This small molecule binds to this protein.
Small molecule (SMILES): O=C(COP(=O)(O)O)N(O)CCCCO

Binding-site contacts:
Ligand atom C12 contacts residue ZN1 of chain 1.KA at 3.0 Å.
Ligand atom C03 contacts residue ASP82 of chain 1.H at 3.6 Å.
Ligand atom C14 contacts residue HIS180 of chain 1.H at 3.6 Å.
Ligand atom P16 contacts residue SER213 of chain 1.H at 3.5 Å.
Ligand atom O18 contacts residue THR256 of chain 1.H at 2.6 Å (h-bond).
Ligand atom O01 contacts residue ASP82 of chain 1.H at 2.6 Å (salt-bridge).
Ligand atom O07 contacts residue THR256 of chain 1.H at 3.6 Å.
Ligand atom O18 contacts residue GLY181 of chain 1.H at 2.7 Å (h-bond).
Ligand atom O01 contacts residue HIS83 of chain 1.H at 3.1 Å.
Ligand atom O18 contacts residue LYS184 of chain 1.H at 3.4 Å (salt-bridge).
Ligand atom O13 contacts residue ASN253 of chain 1.H at 3.4 Å.
Ligand atom O13 contacts residue ZN1 of chain 1.KA at 2.3 Å.
Ligand atom O17 contacts residue GLY211 of chain 1.H at 2.9 Å.
Ligand atom O15 contacts residue HIS180 of chain 1.H at 3.2 Å.
Ligand atom C12 contacts residue ASN253 of chain 1.H at 3.7 Å.
Ligand atom C05 contacts residue ASP255 of chain 1.H at 2.9 Å.
Ligand atom O15 contacts residue GLY211 of chain 1.H at 3.2 Å.
Ligand atom O17 contacts residue LYS184 of chain 1.H at 2.6 Å (salt-bridge).
Ligand atom C14 contacts residue ASN253 of chain 1.H at 3.7 Å.
Ligand atom O13 contacts residue HIS180 of chain 1.H at 2.7 Å (h-bond).
Ligand atom O13 contacts residue GLY211 of chain 1.H at 3.0 Å (h-bond).
Ligand atom O19 contacts residue THR256 of chain 1.H at 2.9 Å (h-bond).
Ligand atom C06 contacts residue ASP255 of chain 1.H at 3.6 Å.
Ligand atom O01 contacts residue HIS210 of chain 1.H at 3.7 Å.
Ligand atom O19 contacts residue SER213 of chain 1.H at 2.7 Å (h-bond).
Ligand atom O13 contacts residue HIS210 of chain 1.H at 3.2 Å (h-bond).
Ligand atom C12 contacts residue HIS180 of chain 1.H at 3.1 Å.
Ligand atom C14 contacts residue GLY211 of chain 1.H at 3.7 Å.
Ligand atom N02 contacts residue HIS180 of chain 1.H at 3.6 Å.
Ligand atom O01 contacts residue ZN1 of chain 1.KA at 2.2 Å.
Ligand atom O01 contacts residue HIS180 of chain 1.H at 3.5 Å (h-bond).
Ligand atom P16 contacts residue LYS184 of chain 1.H at 3.6 Å.
Ligand atom C12 contacts residue GLY211 of chain 1.H at 3.7 Å.
Ligand atom N02 contacts residue ZN1 of chain 1.KA at 3.0 Å.
Ligand atom O17 contacts residue ALA212 of chain 1.H at 3.0 Å (h-bond).
Ligand atom O17 contacts residue SER213 of chain 1.H at 2.7 Å (h-bond).
Ligand atom N02 contacts residue ASP82 of chain 1.H at 3.3 Å (salt-bridge).
Ligand atom P16 contacts residue THR256 of chain 1.H at 3.8 Å.
Ligand atom O19 contacts residue ASP255 of chain 1.H at 2.9 Å (salt-bridge).
Ligand atom C06 contacts residue THR256 of chain 1.H at 3.7 Å.

Sequence of chain 1.H:
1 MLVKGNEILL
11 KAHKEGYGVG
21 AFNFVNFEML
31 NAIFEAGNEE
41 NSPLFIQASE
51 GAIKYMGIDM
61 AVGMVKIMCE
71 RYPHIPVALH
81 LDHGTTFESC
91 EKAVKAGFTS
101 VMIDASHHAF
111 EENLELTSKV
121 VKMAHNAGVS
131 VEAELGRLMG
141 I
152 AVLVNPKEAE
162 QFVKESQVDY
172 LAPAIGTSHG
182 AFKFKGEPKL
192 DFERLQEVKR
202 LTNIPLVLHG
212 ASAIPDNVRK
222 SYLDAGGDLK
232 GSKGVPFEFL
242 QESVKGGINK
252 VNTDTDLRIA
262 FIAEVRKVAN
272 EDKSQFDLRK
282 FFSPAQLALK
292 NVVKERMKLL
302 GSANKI